Binding-site contacts:
Ligand atom CAI contacts residue TYR65 of chain 1.A at 3.5 Å (hydrophobic).
Ligand atom OAB contacts residue ASP97 of chain 1.A at 3.2 Å (salt-bridge).
Ligand atom OAM contacts residue TYR62 of chain 1.A at 3.3 Å.
Ligand atom CAF contacts residue TRP221 of chain 1.A at 3.6 Å (hydrophobic).
Ligand atom OAA contacts residue HIS178 of chain 1.A at 2.8 Å (h-bond).
Ligand atom FAC contacts residue TYR62 of chain 1.A at 3.5 Å.
Ligand atom FAC contacts residue PHE177 of chain 1.A at 3.4 Å.
Ligand atom OAB contacts residue MN1 of chain 1.F at 2.1 Å.
Ligand atom CAN contacts residue HIS178 of chain 1.A at 3.5 Å.
Ligand atom NAL contacts residue MN1 of chain 1.C at 3.0 Å.
Ligand atom OAB contacts residue MN1 of chain 1.C at 2.1 Å.
Ligand atom OAA contacts residue MN1 of chain 1.C at 2.4 Å.
Ligand atom OAB contacts residue GLU204 of chain 1.A at 3.1 Å (salt-bridge).
Ligand atom CAQ contacts residue TYR62 of chain 1.A at 3.6 Å (hydrophobic).
Ligand atom CAJ contacts residue CO31 of chain 1.D at 3.2 Å.
Ligand atom CAH contacts residue HIS79 of chain 1.A at 3.2 Å.
Ligand atom CAQ contacts residue CO31 of chain 1.D at 3.6 Å.
Ligand atom CAO contacts residue CO31 of chain 1.D at 3.3 Å.
Ligand atom CAF contacts residue HIS79 of chain 1.A at 3.3 Å.
Ligand atom NAL contacts residue MN1 of chain 1.F at 2.8 Å.
Ligand atom CAP contacts residue TYR62 of chain 1.A at 3.4 Å (hydrophobic).
Ligand atom FAD contacts residue CYS59 of chain 1.A at 3.2 Å.
Ligand atom FAE contacts residue CYS70 of chain 1.A at 3.3 Å.
Ligand atom OAA contacts residue HIS171 of chain 1.A at 3.0 Å (h-bond).
Ligand atom OAA contacts residue ASP108 of chain 1.A at 3.6 Å.
Ligand atom CAR contacts residue TYR62 of chain 1.A at 3.7 Å (hydrophobic).
Ligand atom CAG contacts residue TRP221 of chain 1.A at 3.3 Å (hydrophobic).
Ligand atom CAP contacts residue HIS79 of chain 1.A at 3.7 Å.
Ligand atom FAD contacts residue TYR65 of chain 1.A at 3.7 Å.
Ligand atom NAL contacts residue ASP97 of chain 1.A at 3.3 Å (salt-bridge).
Ligand atom OAB contacts residue GLU235 of chain 1.A at 3.0 Å (salt-bridge).
Ligand atom OAM contacts residue CO31 of chain 1.D at 3.1 Å (h-bond).
Ligand atom OAB contacts residue ASP108 of chain 1.A at 3.3 Å (salt-bridge).
Ligand atom CAN contacts residue CO31 of chain 1.D at 3.5 Å.
Ligand atom FAE contacts residue CYS59 of chain 1.A at 3.6 Å.
Ligand atom NAK contacts residue CO31 of chain 1.D at 3.5 Å (h-bond).
Ligand atom CAO contacts residue HIS178 of chain 1.A at 3.5 Å.
Ligand atom CAJ contacts residue HIS178 of chain 1.A at 3.1 Å.
Ligand atom CAH contacts residue TYR62 of chain 1.A at 3.6 Å (hydrophobic).
Ligand atom CAN contacts residue MN1 of chain 1.C at 3.1 Å.

Sequence of chain 1.A:
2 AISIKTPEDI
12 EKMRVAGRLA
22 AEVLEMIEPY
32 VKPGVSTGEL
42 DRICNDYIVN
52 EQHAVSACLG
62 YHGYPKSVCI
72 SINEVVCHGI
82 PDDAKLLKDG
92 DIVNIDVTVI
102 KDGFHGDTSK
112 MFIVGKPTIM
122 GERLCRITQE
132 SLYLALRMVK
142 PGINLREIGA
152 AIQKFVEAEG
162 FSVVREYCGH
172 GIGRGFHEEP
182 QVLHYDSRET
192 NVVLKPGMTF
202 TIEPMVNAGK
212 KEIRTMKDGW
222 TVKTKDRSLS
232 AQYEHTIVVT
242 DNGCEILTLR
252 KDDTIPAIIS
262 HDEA

The small molecule below binds the protein below.
Small molecule (SMILES): O=C(NO)c1coc(-c2ccccc2C(F)(F)F)n1